A protein and the small-molecule ligand that binds it are described below.
Small molecule (SMILES): CC(=O)N[C@H]1[C@H](O[C@H]2[C@H](O)[C@@H](NC(C)=O)CO[C@@H]2CO)O[C@H](CO)[C@@H](O)[C@@H]1O

Sequence of chain 1.M:
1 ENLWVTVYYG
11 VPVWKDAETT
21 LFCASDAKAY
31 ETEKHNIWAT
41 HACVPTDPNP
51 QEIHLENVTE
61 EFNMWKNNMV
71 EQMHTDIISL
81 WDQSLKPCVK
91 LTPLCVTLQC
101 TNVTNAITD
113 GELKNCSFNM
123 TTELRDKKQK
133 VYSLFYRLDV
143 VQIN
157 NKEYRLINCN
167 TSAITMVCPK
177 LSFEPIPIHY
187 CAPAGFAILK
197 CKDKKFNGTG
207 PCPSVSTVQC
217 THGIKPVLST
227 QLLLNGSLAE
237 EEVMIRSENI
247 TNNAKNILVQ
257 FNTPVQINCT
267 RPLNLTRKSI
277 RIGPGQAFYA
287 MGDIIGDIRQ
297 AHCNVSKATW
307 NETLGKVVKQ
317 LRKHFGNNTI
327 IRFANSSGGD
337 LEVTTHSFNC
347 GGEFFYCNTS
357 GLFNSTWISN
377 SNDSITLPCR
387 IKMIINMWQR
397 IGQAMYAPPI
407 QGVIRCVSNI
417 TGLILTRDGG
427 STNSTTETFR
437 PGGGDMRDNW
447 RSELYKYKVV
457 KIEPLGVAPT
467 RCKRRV

Binding-site contacts:
Ligand atom C4 contacts residue ASN415 of chain 1.M at 4.2 Å.
Ligand atom N2 contacts residue ASN231 of chain 1.M at 4.2 Å.
Ligand atom C8 contacts residue NAG1 of chain 1.YA at 3.9 Å.
Ligand atom C5 contacts residue ASN415 of chain 1.M at 3.7 Å.
Ligand atom N2 contacts residue ASN415 of chain 1.M at 2.9 Å (h-bond).
Ligand atom C5 contacts residue PRO260 of chain 1.M at 4.5 Å (hydrophobic).
Ligand atom C7 contacts residue ASN231 of chain 1.M at 4.2 Å.
Ligand atom O6 contacts residue PRO260 of chain 1.M at 3.5 Å.
Ligand atom C1 contacts residue ASN415 of chain 1.M at 1.4 Å.
Ligand atom C3 contacts residue ASN415 of chain 1.M at 3.8 Å.
Ligand atom C8 contacts residue ASN231 of chain 1.M at 3.6 Å.
Ligand atom C6 contacts residue PRO260 of chain 1.M at 3.8 Å (hydrophobic).
Ligand atom O5 contacts residue PRO260 of chain 1.M at 3.8 Å.
Ligand atom O7 contacts residue ASN415 of chain 1.M at 4.4 Å.
Ligand atom C7 contacts residue ASN415 of chain 1.M at 3.9 Å.
Ligand atom O5 contacts residue ASN415 of chain 1.M at 2.3 Å (h-bond).
Ligand atom C2 contacts residue ASN415 of chain 1.M at 2.5 Å.